Sequence of chain 2.A:
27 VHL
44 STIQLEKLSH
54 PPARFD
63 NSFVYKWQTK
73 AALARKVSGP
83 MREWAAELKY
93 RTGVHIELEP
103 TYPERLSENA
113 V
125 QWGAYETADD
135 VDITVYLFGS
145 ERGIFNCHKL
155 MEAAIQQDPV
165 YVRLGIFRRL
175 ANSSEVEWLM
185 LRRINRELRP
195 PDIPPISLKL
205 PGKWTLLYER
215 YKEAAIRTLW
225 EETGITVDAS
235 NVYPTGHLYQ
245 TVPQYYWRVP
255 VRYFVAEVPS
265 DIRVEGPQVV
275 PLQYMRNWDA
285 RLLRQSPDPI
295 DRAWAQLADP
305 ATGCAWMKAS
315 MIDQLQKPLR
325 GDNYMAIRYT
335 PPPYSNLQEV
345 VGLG

A protein and the small-molecule ligand that binds it are described below.
Small molecule (SMILES): Nc1nc(=O)c2ncn([C@@H]3O[C@H](CO[P](=O)(O)O[C@H]4[C@@H](O)[C@H](n5cnc6c(=O)nc(N)[nH]c65)O[C@@H]4CO[P](=O)(O)O[C@H]4[C@@H](O)[C@H](n5cnc6c(=O)nc(N)[nH]c65)O[C@@H]4CO[P](=O)(O)O[C@H]4[C@@H](O)[C@H](n5cnc6c(=O)nc(N)[nH]c65)O[C@@H]4COP(=O)=O)[C@@H](O)[C@H]3O)c2[nH]1

Binding-site contacts:
Ligand atom N7 contacts residue ASN189 of chain 2.A at 3.1 Å.
Ligand atom O5' contacts residue TYR328 of chain 2.A at 2.5 Å (h-bond).
Ligand atom N7 contacts residue GLN320 of chain 2.A at 2.8 Å (h-bond).
Ligand atom OP1 contacts residue TYR257 of chain 2.A at 2.5 Å (h-bond).
Ligand atom OP2 contacts residue ARG190 of chain 2.A at 2.9 Å (salt-bridge).
Ligand atom N3 contacts residue ARG187 of chain 2.A at 3.1 Å (salt-bridge).
Ligand atom O5' contacts residue ARG167 of chain 2.A at 3.1 Å (salt-bridge).
Ligand atom OP1 contacts residue ARG332 of chain 2.A at 2.7 Å (salt-bridge).
Ligand atom OP2 contacts residue TYR165 of chain 2.A at 3.1 Å.
Ligand atom O6 contacts residue ARG190 of chain 2.A at 2.5 Å (salt-bridge).
Ligand atom O6 contacts residue ILE294 of chain 2.A at 3.1 Å.
Ligand atom OP1 contacts residue LEU192 of chain 2.A at 3.2 Å (h-bond).
Ligand atom N2 contacts residue ARG187 of chain 2.A at 3.2 Å.
Ligand atom C5' contacts residue TYR328 of chain 2.A at 3.2 Å (hydrophobic).
Ligand atom O2' contacts residue ARG187 of chain 2.A at 2.7 Å (salt-bridge).
Ligand atom O3' contacts residue LEU202 of chain 2.A at 3.0 Å (h-bond).
Ligand atom C5 contacts residue GLN320 of chain 2.A at 2.9 Å.
Ligand atom C5' contacts residue TYR165 of chain 2.A at 3.1 Å (hydrophobic).
Ligand atom OP2 contacts residue PRO194 of chain 2.A at 3.0 Å.
Ligand atom N1 contacts residue SER80 of chain 2.A at 3.2 Å (h-bond).
Ligand atom O2' contacts residue TYR257 of chain 2.A at 2.7 Å (h-bond).
Ligand atom N2 contacts residue SER80 of chain 2.A at 2.6 Å (h-bond).
Ligand atom N2 contacts residue ILE200 of chain 2.A at 2.5 Å (h-bond).
Ligand atom N7 contacts residue VAL253 of chain 2.A at 3.2 Å (h-bond).
Ligand atom O2' contacts residue VAL255 of chain 2.A at 3.0 Å.
Ligand atom C3' contacts residue LEU202 of chain 2.A at 3.2 Å (hydrophobic).
Ligand atom N7 contacts residue ARG190 of chain 2.A at 3.2 Å (salt-bridge).
Ligand atom O6 contacts residue VAL253 of chain 2.A at 3.1 Å (h-bond).
Ligand atom N2 contacts residue GLY81 of chain 2.A at 3.1 Å (h-bond).
Ligand atom O2' contacts residue SER201 of chain 2.A at 3.2 Å.
Ligand atom OP1 contacts residue TRP251 of chain 2.A at 3.1 Å.
Ligand atom N1 contacts residue GLN244 of chain 2.A at 2.9 Å (h-bond).
Ligand atom O6 contacts residue ARG84 of chain 2.A at 3.1 Å (salt-bridge).
Ligand atom N7 contacts residue LEU323 of chain 2.A at 3.1 Å.
Ligand atom C6 contacts residue ARG190 of chain 2.A at 3.2 Å.
Ligand atom OP1 contacts residue ARG187 of chain 2.A at 2.5 Å (salt-bridge).
Ligand atom N1 contacts residue ILE294 of chain 2.A at 3.1 Å.
Ligand atom O4' contacts residue ARG324 of chain 2.A at 2.7 Å (salt-bridge).
Ligand atom OP2 contacts residue TRP251 of chain 2.A at 3.1 Å (h-bond).
Ligand atom OP2 contacts residue ARG324 of chain 2.A at 2.9 Å (salt-bridge).